Binding-site contacts:
Ligand atom O1 contacts residue SER132 of chain 2.A at 3.2 Å (h-bond).
Ligand atom O3A contacts residue VAL22 of chain 2.A at 3.2 Å.
Ligand atom O5 contacts residue GLY255 of chain 2.A at 3.5 Å.
Ligand atom O6 contacts residue MG1 of chain 2.B at 3.3 Å.
Ligand atom O1B contacts residue SER91 of chain 2.A at 3.6 Å.
Ligand atom PB contacts residue THR175 of chain 2.A at 3.6 Å.
Ligand atom O1A contacts residue MG1 of chain 2.B at 1.9 Å.
Ligand atom O6 contacts residue GLY256 of chain 2.A at 3.5 Å (h-bond).
Ligand atom O2B contacts residue MG1 of chain 2.B at 3.7 Å.
Ligand atom O1B contacts residue ASP135 of chain 2.A at 3.2 Å (salt-bridge).
Ligand atom O2B contacts residue THR175 of chain 2.A at 2.5 Å (h-bond).
Ligand atom PA contacts residue LYS13 of chain 2.A at 3.5 Å.
Ligand atom O3A contacts residue VAL23 of chain 2.A at 3.7 Å.
Ligand atom C1 contacts residue SER132 of chain 2.A at 3.3 Å.
Ligand atom PB contacts residue MG1 of chain 2.B at 3.1 Å.
Ligand atom O1A contacts residue SER92 of chain 2.A at 3.9 Å.
Ligand atom C5 contacts residue GLY256 of chain 2.A at 3.9 Å.
Ligand atom O2A contacts residue LYS13 of chain 2.A at 2.5 Å (salt-bridge).
Ligand atom PB contacts residue SER92 of chain 2.A at 4.0 Å.
Ligand atom O1B contacts residue SER92 of chain 2.A at 2.8 Å (h-bond).
Ligand atom O3A contacts residue GLU19 of chain 2.A at 4.0 Å.
Ligand atom O5 contacts residue ILE15 of chain 2.A at 3.8 Å.
Ligand atom C4 contacts residue GLY255 of chain 2.A at 3.9 Å.
Ligand atom C5 contacts residue GLY255 of chain 2.A at 4.0 Å.
Ligand atom O6 contacts residue THR175 of chain 2.A at 3.6 Å.
Ligand atom O2 contacts residue SER132 of chain 2.A at 2.5 Å (h-bond).
Ligand atom O1 contacts residue PRO131 of chain 2.A at 3.7 Å.
Ligand atom O1B contacts residue MG1 of chain 2.B at 2.3 Å.
Ligand atom O3A contacts residue HIS20 of chain 2.A at 2.9 Å (h-bond).
Ligand atom O2 contacts residue VAL22 of chain 2.A at 3.2 Å.
Ligand atom C3 contacts residue HIS20 of chain 2.A at 3.9 Å.
Ligand atom PA contacts residue ASP135 of chain 2.A at 4.0 Å.
Ligand atom O2B contacts residue MET129 of chain 2.A at 3.8 Å.
Ligand atom O5 contacts residue GLY256 of chain 2.A at 3.5 Å (h-bond).
Ligand atom O1A contacts residue ASP135 of chain 2.A at 2.8 Å (salt-bridge).
Ligand atom C3A contacts residue ILE179 of chain 2.A at 4.0 Å (hydrophobic).
Ligand atom PA contacts residue MG1 of chain 2.B at 3.1 Å.
Ligand atom O2A contacts residue GLY255 of chain 2.A at 3.8 Å.
Ligand atom O1A contacts residue LYS13 of chain 2.A at 3.5 Å (salt-bridge).
Ligand atom C3A contacts residue HIS20 of chain 2.A at 3.5 Å.

Sequence of chain 2.A:
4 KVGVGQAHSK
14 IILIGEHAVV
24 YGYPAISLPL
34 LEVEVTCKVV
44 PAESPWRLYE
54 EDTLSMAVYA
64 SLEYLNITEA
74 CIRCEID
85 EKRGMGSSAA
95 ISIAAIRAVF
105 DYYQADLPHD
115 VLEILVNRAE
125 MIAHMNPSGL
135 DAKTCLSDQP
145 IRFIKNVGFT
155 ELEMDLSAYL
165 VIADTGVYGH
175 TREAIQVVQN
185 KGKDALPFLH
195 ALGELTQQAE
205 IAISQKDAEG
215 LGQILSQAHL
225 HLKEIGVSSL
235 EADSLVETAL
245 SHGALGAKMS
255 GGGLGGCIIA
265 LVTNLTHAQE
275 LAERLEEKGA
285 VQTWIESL

A small-molecule ligand and the protein it binds are described below.
Small molecule (SMILES): C[C@@](O)(CCO[P](=O)(O)OP(=O)(O)O)CC(=O)O